Binding-site contacts:
Ligand atom C5 contacts residue ASN118 of chain 1.B at 3.3 Å.
Ligand atom N2 contacts residue ASN118 of chain 1.B at 3.7 Å.
Ligand atom O6 contacts residue GLN65 of chain 1.B at 3.3 Å.
Ligand atom O6 contacts residue ASN118 of chain 1.B at 4.0 Å.
Ligand atom C2 contacts residue ASN118 of chain 1.B at 2.9 Å.
Ligand atom C4 contacts residue ASN118 of chain 1.B at 4.2 Å.
Ligand atom C6 contacts residue GLN65 of chain 1.B at 3.9 Å.
Ligand atom O6 contacts residue GLY117 of chain 1.B at 4.4 Å.
Ligand atom C1 contacts residue ASN118 of chain 1.B at 1.5 Å.
Ligand atom C6 contacts residue ASN118 of chain 1.B at 4.2 Å.
Ligand atom O5 contacts residue ASN118 of chain 1.B at 1.9 Å (h-bond).
Ligand atom C3 contacts residue ASN118 of chain 1.B at 4.0 Å.

Sequence of chain 1.B:
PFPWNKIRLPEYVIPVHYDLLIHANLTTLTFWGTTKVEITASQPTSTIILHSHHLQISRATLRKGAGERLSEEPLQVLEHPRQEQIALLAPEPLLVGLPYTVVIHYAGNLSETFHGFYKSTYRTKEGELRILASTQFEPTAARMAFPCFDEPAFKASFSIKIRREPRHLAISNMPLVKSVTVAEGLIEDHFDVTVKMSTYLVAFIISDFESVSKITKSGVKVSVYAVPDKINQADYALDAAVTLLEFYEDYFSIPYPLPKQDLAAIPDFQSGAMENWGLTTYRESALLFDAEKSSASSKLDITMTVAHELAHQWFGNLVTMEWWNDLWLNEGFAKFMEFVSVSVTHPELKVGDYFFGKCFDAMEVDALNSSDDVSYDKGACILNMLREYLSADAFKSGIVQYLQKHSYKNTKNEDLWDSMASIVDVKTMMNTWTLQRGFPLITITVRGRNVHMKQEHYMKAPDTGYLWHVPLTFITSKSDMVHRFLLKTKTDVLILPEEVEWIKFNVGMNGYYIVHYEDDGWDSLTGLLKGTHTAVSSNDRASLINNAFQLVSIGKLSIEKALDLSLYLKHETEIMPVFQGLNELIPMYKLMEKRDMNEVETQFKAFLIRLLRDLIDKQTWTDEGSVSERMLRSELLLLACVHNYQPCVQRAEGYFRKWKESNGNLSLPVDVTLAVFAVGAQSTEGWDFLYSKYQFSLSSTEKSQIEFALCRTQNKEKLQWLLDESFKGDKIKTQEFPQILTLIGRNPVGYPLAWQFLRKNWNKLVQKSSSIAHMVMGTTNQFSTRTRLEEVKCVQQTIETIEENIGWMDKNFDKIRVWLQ

A small-molecule ligand and the protein it binds are described below.
Small molecule (SMILES): CC(=O)N[C@@H]1[C@@H](O)[C@H](O)[C@@H](CO)O[C@H]1O